Sequence of chain 40.C:
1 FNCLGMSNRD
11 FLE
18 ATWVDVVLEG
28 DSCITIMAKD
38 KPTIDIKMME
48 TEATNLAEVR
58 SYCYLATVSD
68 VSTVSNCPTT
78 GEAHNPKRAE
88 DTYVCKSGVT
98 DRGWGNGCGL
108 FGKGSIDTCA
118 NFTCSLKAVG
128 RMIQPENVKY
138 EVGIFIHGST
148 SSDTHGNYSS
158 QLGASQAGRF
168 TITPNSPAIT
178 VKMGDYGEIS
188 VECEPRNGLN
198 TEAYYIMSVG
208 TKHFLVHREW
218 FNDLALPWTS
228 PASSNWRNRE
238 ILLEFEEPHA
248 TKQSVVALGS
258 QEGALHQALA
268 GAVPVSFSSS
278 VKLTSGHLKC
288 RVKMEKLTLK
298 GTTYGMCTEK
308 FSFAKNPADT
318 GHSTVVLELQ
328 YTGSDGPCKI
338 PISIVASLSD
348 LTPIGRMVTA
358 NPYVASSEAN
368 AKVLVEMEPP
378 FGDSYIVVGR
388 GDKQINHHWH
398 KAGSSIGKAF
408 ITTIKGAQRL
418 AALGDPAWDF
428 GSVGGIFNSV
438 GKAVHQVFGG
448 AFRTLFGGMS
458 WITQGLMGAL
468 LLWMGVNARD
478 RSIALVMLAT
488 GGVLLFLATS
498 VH

Binding-site contacts:
Ligand atom C4 contacts residue ASN154 of chain 40.C at 4.2 Å.
Ligand atom C3 contacts residue ASN154 of chain 40.C at 3.8 Å.
Ligand atom C1 contacts residue ASN154 of chain 40.C at 1.4 Å.
Ligand atom O5 contacts residue SER157 of chain 40.C at 3.8 Å.
Ligand atom C5 contacts residue ASN154 of chain 40.C at 3.7 Å.
Ligand atom O5 contacts residue ASN154 of chain 40.C at 2.4 Å (h-bond).
Ligand atom C2 contacts residue ASN154 of chain 40.C at 2.4 Å.
Ligand atom C8 contacts residue ASN154 of chain 40.C at 4.2 Å.
Ligand atom C1 contacts residue SER157 of chain 40.C at 3.9 Å.
Ligand atom N2 contacts residue ASN154 of chain 40.C at 2.9 Å (h-bond).
Ligand atom C7 contacts residue ASN154 of chain 40.C at 4.0 Å.

This small molecule binds to this protein.
Small molecule (SMILES): CC(=O)N[C@@H]1[C@@H](O)[C@H](O)[C@@H](CO)O[C@H]1O